Binding-site contacts:
Ligand atom C6 contacts residue TRP357 of chain 4.A at 4.4 Å (hydrophobic).
Ligand atom O5 contacts residue TRP357 of chain 4.A at 4.1 Å.
Ligand atom C2 contacts residue ASN65 of chain 4.A at 2.4 Å.
Ligand atom O4 contacts residue TRP357 of chain 4.A at 4.2 Å.
Ligand atom C3 contacts residue ASN65 of chain 4.A at 3.8 Å.
Ligand atom C5 contacts residue TRP357 of chain 4.A at 3.7 Å (hydrophobic).
Ligand atom C4 contacts residue TRP357 of chain 4.A at 4.2 Å (hydrophobic).
Ligand atom C4 contacts residue ASN65 of chain 4.A at 4.1 Å.
Ligand atom O3 contacts residue TRP357 of chain 4.A at 4.1 Å.
Ligand atom C8 contacts residue TRP357 of chain 4.A at 3.4 Å (hydrophobic).
Ligand atom N2 contacts residue ASN65 of chain 4.A at 3.0 Å (h-bond).
Ligand atom O7 contacts residue ASN65 of chain 4.A at 3.1 Å (h-bond).
Ligand atom C1 contacts residue ASN65 of chain 4.A at 1.5 Å.
Ligand atom O5 contacts residue ASN65 of chain 4.A at 2.3 Å (h-bond).
Ligand atom C1 contacts residue TRP357 of chain 4.A at 3.6 Å (hydrophobic).
Ligand atom C7 contacts residue ASN65 of chain 4.A at 3.3 Å.
Ligand atom C7 contacts residue TRP357 of chain 4.A at 3.8 Å (hydrophobic).
Ligand atom C3 contacts residue TRP357 of chain 4.A at 3.5 Å (hydrophobic).
Ligand atom N2 contacts residue TRP357 of chain 4.A at 3.1 Å (h-bond).
Ligand atom C5 contacts residue ASN65 of chain 4.A at 3.6 Å.
Ligand atom C2 contacts residue TRP357 of chain 4.A at 3.9 Å (hydrophobic).

This protein binds this small molecule.
Small molecule (SMILES): CC(=O)N[C@@H]1[C@@H](O)[C@H](O)[C@@H](CO)O[C@H]1O

Sequence of chain 4.A:
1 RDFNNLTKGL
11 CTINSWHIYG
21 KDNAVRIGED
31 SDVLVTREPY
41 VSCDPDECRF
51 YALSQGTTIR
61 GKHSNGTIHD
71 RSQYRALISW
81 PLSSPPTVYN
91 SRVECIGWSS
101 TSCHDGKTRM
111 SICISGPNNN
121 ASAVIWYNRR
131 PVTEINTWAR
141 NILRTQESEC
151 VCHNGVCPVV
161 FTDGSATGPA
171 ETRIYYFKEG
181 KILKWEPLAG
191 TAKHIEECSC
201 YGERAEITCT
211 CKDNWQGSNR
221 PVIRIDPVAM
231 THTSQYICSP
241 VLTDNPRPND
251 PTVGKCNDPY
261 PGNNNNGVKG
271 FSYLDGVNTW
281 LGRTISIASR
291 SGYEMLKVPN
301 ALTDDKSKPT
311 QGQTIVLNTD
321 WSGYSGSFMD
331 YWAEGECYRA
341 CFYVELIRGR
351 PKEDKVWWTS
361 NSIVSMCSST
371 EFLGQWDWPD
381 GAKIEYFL